Sequence of chain 1.B:
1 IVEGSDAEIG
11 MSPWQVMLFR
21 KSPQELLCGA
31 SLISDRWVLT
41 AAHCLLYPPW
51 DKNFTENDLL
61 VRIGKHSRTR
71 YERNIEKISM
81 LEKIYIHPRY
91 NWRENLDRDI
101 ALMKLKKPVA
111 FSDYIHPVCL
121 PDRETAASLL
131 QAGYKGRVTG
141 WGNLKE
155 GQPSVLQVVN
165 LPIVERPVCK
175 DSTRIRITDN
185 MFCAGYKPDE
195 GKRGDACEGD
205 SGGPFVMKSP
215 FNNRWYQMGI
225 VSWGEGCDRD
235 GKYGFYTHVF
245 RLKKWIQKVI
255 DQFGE

Binding-site contacts:
Ligand atom N41 contacts residue CYS201 of chain 1.B at 3.2 Å.
Ligand atom C23 contacts residue TRP50 of chain 1.B at 3.6 Å (hydrophobic).
Ligand atom O11 contacts residue GLY228 of chain 1.B at 3.6 Å (h-bond).
Ligand atom O16 contacts residue GLY228 of chain 1.B at 3.5 Å (h-bond).
Ligand atom C13 contacts residue GLY228 of chain 1.B at 3.4 Å.
Ligand atom CL33 contacts residue TRP227 of chain 1.B at 3.6 Å.
Ligand atom CL33 contacts residue PHE239 of chain 1.B at 3.5 Å.
Ligand atom C5 contacts residue TRP227 of chain 1.B at 3.7 Å (hydrophobic).
Ligand atom C25 contacts residue HIS43 of chain 1.B at 3.4 Å.
Ligand atom C22 contacts residue TYR47 of chain 1.B at 3.7 Å (hydrophobic).
Ligand atom O2 contacts residue ASN95 of chain 1.B at 3.3 Å.
Ligand atom C35 contacts residue ALA200 of chain 1.B at 3.2 Å (hydrophobic).
Ligand atom N40 contacts residue GLU202 of chain 1.B at 3.3 Å (salt-bridge).
Ligand atom C1 contacts residue TRP92 of chain 1.B at 3.3 Å (hydrophobic).
Ligand atom C34 contacts residue ALA200 of chain 1.B at 3.5 Å (hydrophobic).
Ligand atom C19 contacts residue SER226 of chain 1.B at 3.4 Å.
Ligand atom C29 contacts residue SER205 of chain 1.B at 3.4 Å.
Ligand atom C31 contacts residue TRP227 of chain 1.B at 3.3 Å (hydrophobic).
Ligand atom C30 contacts residue GLY228 of chain 1.B at 3.5 Å.
Ligand atom C38 contacts residue GLY230 of chain 1.B at 3.0 Å.
Ligand atom CL33 contacts residue GLY238 of chain 1.B at 3.5 Å.
Ligand atom C31 contacts residue GLY228 of chain 1.B at 3.4 Å.
Ligand atom C24 contacts residue TRP50 of chain 1.B at 3.3 Å (hydrophobic).
Ligand atom C21 contacts residue LEU96 of chain 1.B at 3.6 Å (hydrophobic).
Ligand atom O2 contacts residue LEU96 of chain 1.B at 3.3 Å (h-bond).
Ligand atom C38 contacts residue GLY228 of chain 1.B at 3.4 Å.
Ligand atom N39 contacts residue CYS231 of chain 1.B at 3.5 Å (h-bond).
Ligand atom C35 contacts residue GLY230 of chain 1.B at 3.5 Å.
Ligand atom N41 contacts residue GLU202 of chain 1.B at 3.2 Å (salt-bridge).
Ligand atom N26 contacts residue GLY228 of chain 1.B at 3.2 Å (h-bond).
Ligand atom N26 contacts residue TRP227 of chain 1.B at 3.5 Å.
Ligand atom C38 contacts residue CYS231 of chain 1.B at 3.7 Å (hydrophobic).
Ligand atom O11 contacts residue TRP227 of chain 1.B at 3.6 Å.
Ligand atom C1 contacts residue GLU94 of chain 1.B at 3.2 Å.
Ligand atom C24 contacts residue HIS43 of chain 1.B at 3.6 Å.
Ligand atom C34 contacts residue ASP199 of chain 1.B at 3.3 Å.
Ligand atom CL33 contacts residue VAL225 of chain 1.B at 3.7 Å.
Ligand atom O11 contacts residue GLU229 of chain 1.B at 3.1 Å.
Ligand atom C32 contacts residue TRP227 of chain 1.B at 3.6 Å (hydrophobic).
Ligand atom O2 contacts residue GLU94 of chain 1.B at 3.2 Å (salt-bridge).

The small molecule below binds the protein below.
Small molecule (SMILES): COc1ccc(S(=O)(=O)NC[C@@H](O)[C@H](Cc2ccccc2)[NH2+]Cc2cc(Cl)ccc2N2C=NNN2)cc1